Sequence of chain 1.C:
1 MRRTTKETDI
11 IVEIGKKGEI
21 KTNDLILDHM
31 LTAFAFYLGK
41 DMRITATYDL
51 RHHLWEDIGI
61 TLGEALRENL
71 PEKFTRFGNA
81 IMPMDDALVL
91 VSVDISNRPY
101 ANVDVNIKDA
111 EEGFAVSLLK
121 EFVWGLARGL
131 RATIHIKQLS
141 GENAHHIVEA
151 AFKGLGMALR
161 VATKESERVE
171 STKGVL

Sequence of chain 6.C:
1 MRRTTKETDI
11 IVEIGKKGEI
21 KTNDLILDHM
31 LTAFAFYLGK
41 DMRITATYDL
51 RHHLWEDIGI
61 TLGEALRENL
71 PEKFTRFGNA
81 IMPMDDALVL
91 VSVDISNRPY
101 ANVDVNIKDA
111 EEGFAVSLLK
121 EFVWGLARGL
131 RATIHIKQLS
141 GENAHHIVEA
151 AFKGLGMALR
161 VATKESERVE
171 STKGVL

Binding-site contacts:
Ligand atom N2 contacts residue MET84 of chain 3.B at 3.5 Å (h-bond).
Ligand atom N4 contacts residue GLU56 of chain 6.C at 3.1 Å (salt-bridge).
Ligand atom O12 contacts residue LYS153 of chain 3.B at 2.8 Å (salt-bridge).
Ligand atom O13 contacts residue GLU7 of chain 6.C at 2.7 Å (salt-bridge).
Ligand atom O12 contacts residue ARG98 of chain 1.C at 3.2 Å (salt-bridge).
Ligand atom P9 contacts residue ARG76 of chain 1.C at 3.7 Å.
Ligand atom C5 contacts residue HIS53 of chain 6.C at 3.6 Å.
Ligand atom O13 contacts residue HIS29 of chain 3.B at 3.2 Å (h-bond).
Ligand atom O11 contacts residue SER171 of chain 1.C at 2.6 Å (h-bond).
Ligand atom C8 contacts residue GLU149 of chain 3.B at 3.5 Å.
Ligand atom N1 contacts residue GLU149 of chain 3.B at 3.1 Å (salt-bridge).
Ligand atom C7 contacts residue GLU7 of chain 6.C at 3.5 Å.
Ligand atom O10 contacts residue LYS173 of chain 1.C at 2.7 Å (salt-bridge).
Ligand atom C3 contacts residue MET84 of chain 3.B at 3.7 Å (hydrophobic).
Ligand atom N4 contacts residue HIS146 of chain 3.B at 3.4 Å (h-bond).
Ligand atom C3 contacts residue MN1 of chain 1.K at 3.3 Å.
Ligand atom C6 contacts residue GLU149 of chain 3.B at 3.5 Å.
Ligand atom N1 contacts residue MN1 of chain 1.J at 2.2 Å.
Ligand atom N1 contacts residue HIS145 of chain 3.B at 3.1 Å (h-bond).
Ligand atom O10 contacts residue ARG98 of chain 1.C at 2.8 Å (salt-bridge).
Ligand atom C5 contacts residue MN1 of chain 1.J at 3.3 Å.
Ligand atom O11 contacts residue ARG76 of chain 1.C at 2.8 Å (salt-bridge).
Ligand atom C7 contacts residue GLU149 of chain 3.B at 3.6 Å.
Ligand atom N1 contacts residue HIS53 of chain 6.C at 3.4 Å (h-bond).
Ligand atom C5 contacts residue HIS145 of chain 3.B at 3.3 Å.
Ligand atom N2 contacts residue MN1 of chain 1.J at 3.2 Å.
Ligand atom N4 contacts residue HIS52 of chain 6.C at 3.1 Å (h-bond).
Ligand atom C6 contacts residue MET84 of chain 3.B at 3.6 Å (hydrophobic).
Ligand atom C3 contacts residue ARG98 of chain 1.C at 3.8 Å.
Ligand atom N4 contacts residue MN1 of chain 1.K at 2.3 Å.
Ligand atom C6 contacts residue MN1 of chain 1.J at 3.5 Å.
Ligand atom N2 contacts residue GLU149 of chain 3.B at 3.6 Å.
Ligand atom O13 contacts residue MN1 of chain 1.J at 2.3 Å.
Ligand atom O13 contacts residue GLU149 of chain 3.B at 3.2 Å (salt-bridge).
Ligand atom C5 contacts residue HIS52 of chain 6.C at 3.2 Å.
Ligand atom C7 contacts residue MN1 of chain 1.J at 3.4 Å.
Ligand atom P9 contacts residue SER171 of chain 1.C at 3.7 Å.
Ligand atom C5 contacts residue MN1 of chain 1.K at 3.3 Å.
Ligand atom O12 contacts residue ARG76 of chain 1.C at 2.9 Å (salt-bridge).
Ligand atom O13 contacts residue HIS53 of chain 6.C at 3.2 Å (h-bond).

A small-molecule ligand and the protein it binds are described below.
Small molecule (SMILES): O=P(O)(O)C[C@@H](O)Cn1cncn1

Sequence of chain 3.B:
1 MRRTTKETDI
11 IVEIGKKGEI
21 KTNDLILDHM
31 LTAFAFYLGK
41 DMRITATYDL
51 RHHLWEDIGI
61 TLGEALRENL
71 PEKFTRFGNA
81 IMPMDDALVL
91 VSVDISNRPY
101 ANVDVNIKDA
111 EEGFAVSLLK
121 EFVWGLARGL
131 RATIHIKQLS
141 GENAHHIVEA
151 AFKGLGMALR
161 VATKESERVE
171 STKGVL